Binding-site contacts:
Ligand atom O5 contacts residue GLN577 of chain 1.B at 3.7 Å.
Ligand atom O6 contacts residue GLN577 of chain 1.B at 3.7 Å.
Ligand atom C4 contacts residue ASN328 of chain 1.B at 4.3 Å.
Ligand atom C3 contacts residue ASN328 of chain 1.B at 3.9 Å.
Ligand atom O5 contacts residue ASN328 of chain 1.B at 2.3 Å (h-bond).
Ligand atom N2 contacts residue ASN328 of chain 1.B at 3.0 Å (h-bond).
Ligand atom C2 contacts residue ASN328 of chain 1.B at 2.6 Å.
Ligand atom C7 contacts residue ASN328 of chain 1.B at 3.3 Å.
Ligand atom O6 contacts residue ASN328 of chain 1.B at 4.1 Å.
Ligand atom C1 contacts residue ASN328 of chain 1.B at 1.4 Å.
Ligand atom C5 contacts residue ASN328 of chain 1.B at 3.6 Å.
Ligand atom O7 contacts residue ASN328 of chain 1.B at 3.0 Å.
Ligand atom C1 contacts residue GLN577 of chain 1.B at 3.6 Å.
Ligand atom C8 contacts residue ASN328 of chain 1.B at 4.5 Å.

This protein binds this small molecule.
Small molecule (SMILES): CC(=O)N[C@@H]1[C@@H](O)[C@H](O)[C@@H](CO)O[C@H]1O

Sequence of chain 1.B:
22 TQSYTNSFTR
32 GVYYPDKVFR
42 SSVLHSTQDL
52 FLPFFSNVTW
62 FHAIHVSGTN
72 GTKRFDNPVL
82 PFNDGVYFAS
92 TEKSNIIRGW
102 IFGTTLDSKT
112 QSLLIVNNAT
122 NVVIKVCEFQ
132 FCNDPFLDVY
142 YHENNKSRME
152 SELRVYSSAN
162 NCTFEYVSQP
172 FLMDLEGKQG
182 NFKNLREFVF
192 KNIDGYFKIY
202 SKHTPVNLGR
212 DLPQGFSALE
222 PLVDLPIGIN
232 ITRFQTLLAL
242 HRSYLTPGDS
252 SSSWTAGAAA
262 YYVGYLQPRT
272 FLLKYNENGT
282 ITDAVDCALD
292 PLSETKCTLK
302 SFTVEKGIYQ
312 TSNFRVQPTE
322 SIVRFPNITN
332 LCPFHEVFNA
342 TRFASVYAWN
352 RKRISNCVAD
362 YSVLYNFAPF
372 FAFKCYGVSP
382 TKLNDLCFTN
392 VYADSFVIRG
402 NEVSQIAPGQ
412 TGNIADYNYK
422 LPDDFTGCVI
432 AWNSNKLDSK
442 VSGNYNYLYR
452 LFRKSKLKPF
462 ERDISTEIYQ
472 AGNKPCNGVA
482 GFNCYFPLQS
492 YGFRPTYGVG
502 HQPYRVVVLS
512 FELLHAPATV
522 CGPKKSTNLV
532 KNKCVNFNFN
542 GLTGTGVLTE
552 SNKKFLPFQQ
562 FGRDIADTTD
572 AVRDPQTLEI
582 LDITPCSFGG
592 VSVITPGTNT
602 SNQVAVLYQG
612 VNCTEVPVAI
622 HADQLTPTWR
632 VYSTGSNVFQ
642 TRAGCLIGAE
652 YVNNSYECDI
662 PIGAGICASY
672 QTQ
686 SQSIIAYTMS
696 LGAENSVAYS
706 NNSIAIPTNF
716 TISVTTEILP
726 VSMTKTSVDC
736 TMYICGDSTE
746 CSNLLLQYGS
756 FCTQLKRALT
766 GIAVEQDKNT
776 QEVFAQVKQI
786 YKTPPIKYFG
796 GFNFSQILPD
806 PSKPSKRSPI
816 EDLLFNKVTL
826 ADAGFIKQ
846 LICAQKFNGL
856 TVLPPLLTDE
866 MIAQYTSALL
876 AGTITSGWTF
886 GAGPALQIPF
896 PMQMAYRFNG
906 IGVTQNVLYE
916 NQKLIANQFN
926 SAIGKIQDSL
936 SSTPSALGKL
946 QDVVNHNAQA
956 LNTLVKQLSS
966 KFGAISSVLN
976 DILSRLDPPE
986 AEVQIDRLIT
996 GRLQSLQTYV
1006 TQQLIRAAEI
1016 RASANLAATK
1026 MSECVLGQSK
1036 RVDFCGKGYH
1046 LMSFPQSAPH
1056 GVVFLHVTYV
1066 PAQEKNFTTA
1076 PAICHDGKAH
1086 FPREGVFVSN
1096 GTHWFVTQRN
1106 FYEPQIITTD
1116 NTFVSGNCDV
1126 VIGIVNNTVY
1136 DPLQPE